This small molecule binds to this protein.
Small molecule (SMILES): CC(=O)N[C@H]1[C@H](O[C@H]2[C@H](O)[C@@H](NC(C)=O)CO[C@@H]2CO)O[C@H](CO)[C@@H](O[C@@H]2O[C@H](CO)[C@@H](O)[C@H](O)[C@@H]2O)[C@@H]1O

Sequence of chain 1.F:
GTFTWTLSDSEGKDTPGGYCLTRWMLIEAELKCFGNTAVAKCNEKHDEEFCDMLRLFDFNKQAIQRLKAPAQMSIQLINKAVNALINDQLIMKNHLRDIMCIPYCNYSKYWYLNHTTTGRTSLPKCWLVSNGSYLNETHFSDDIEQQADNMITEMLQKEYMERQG

Sequence of chain 1.D:
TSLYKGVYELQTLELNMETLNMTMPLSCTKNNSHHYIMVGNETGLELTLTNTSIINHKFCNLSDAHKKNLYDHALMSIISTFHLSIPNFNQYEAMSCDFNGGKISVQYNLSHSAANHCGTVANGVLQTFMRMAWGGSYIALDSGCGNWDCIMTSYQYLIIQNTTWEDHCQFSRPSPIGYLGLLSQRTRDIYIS

Binding-site contacts:
Ligand atom C6 contacts residue TRP24 of chain 1.F at 3.6 Å (hydrophobic).
Ligand atom O2 contacts residue TRP24 of chain 1.F at 3.4 Å.
Ligand atom O6 contacts residue MET80 of chain 1.D at 3.5 Å.
Ligand atom O5 contacts residue MET80 of chain 1.D at 3.6 Å.
Ligand atom C1 contacts residue ASN79 of chain 1.D at 1.5 Å.
Ligand atom C2 contacts residue ASN79 of chain 1.D at 2.6 Å.
Ligand atom C8 contacts residue TRP227 of chain 1.D at 3.5 Å (hydrophobic).
Ligand atom O6 contacts residue THR77 of chain 1.D at 3.0 Å (h-bond).
Ligand atom C1 contacts residue MET80 of chain 1.D at 3.9 Å (hydrophobic).
Ligand atom C1 contacts residue GLU76 of chain 1.D at 3.8 Å.
Ligand atom C3 contacts residue ASN79 of chain 1.D at 3.9 Å.
Ligand atom O7 contacts residue GLU76 of chain 1.D at 3.9 Å.
Ligand atom O4 contacts residue TRP24 of chain 1.F at 4.0 Å.
Ligand atom O5 contacts residue GLU76 of chain 1.D at 3.9 Å.
Ligand atom C6 contacts residue THR77 of chain 1.D at 3.8 Å.
Ligand atom N2 contacts residue ASN99 of chain 1.D at 4.2 Å.
Ligand atom C1 contacts residue THR77 of chain 1.D at 4.4 Å.
Ligand atom O5 contacts residue ASN79 of chain 1.D at 2.4 Å (h-bond).
Ligand atom O6 contacts residue ASN60 of chain 1.F at 4.3 Å.
Ligand atom C7 contacts residue ASN99 of chain 1.D at 4.4 Å.
Ligand atom N2 contacts residue ASN79 of chain 1.D at 2.9 Å (h-bond).
Ligand atom C5 contacts residue TRP24 of chain 1.F at 4.3 Å (hydrophobic).
Ligand atom C5 contacts residue MET80 of chain 1.D at 3.9 Å (hydrophobic).
Ligand atom C8 contacts residue ASN99 of chain 1.D at 3.7 Å.
Ligand atom O6 contacts residue ILE64 of chain 1.F at 3.4 Å.
Ligand atom C8 contacts residue ILE64 of chain 1.F at 3.8 Å (hydrophobic).
Ligand atom C2 contacts residue GLU76 of chain 1.D at 4.1 Å.
Ligand atom C4 contacts residue ASN79 of chain 1.D at 4.4 Å.
Ligand atom O7 contacts residue ASN79 of chain 1.D at 3.7 Å.
Ligand atom C8 contacts residue ASN79 of chain 1.D at 4.0 Å.
Ligand atom O5 contacts residue THR77 of chain 1.D at 3.4 Å (h-bond).
Ligand atom C8 contacts residue MET80 of chain 1.D at 4.2 Å (hydrophobic).
Ligand atom C5 contacts residue ASN79 of chain 1.D at 3.8 Å.
Ligand atom C6 contacts residue MET80 of chain 1.D at 4.3 Å (hydrophobic).
Ligand atom C5 contacts residue THR77 of chain 1.D at 4.4 Å.
Ligand atom C7 contacts residue ASN79 of chain 1.D at 3.4 Å.
Ligand atom C7 contacts residue GLU76 of chain 1.D at 4.5 Å.